This small molecule binds to this protein.
Small molecule (SMILES): O=C(O)c1ccc(-c2cc3cccnc3c(-c3cccc([N+](=O)[O-])c3)n2)cc1

Sequence of chain 1.B:
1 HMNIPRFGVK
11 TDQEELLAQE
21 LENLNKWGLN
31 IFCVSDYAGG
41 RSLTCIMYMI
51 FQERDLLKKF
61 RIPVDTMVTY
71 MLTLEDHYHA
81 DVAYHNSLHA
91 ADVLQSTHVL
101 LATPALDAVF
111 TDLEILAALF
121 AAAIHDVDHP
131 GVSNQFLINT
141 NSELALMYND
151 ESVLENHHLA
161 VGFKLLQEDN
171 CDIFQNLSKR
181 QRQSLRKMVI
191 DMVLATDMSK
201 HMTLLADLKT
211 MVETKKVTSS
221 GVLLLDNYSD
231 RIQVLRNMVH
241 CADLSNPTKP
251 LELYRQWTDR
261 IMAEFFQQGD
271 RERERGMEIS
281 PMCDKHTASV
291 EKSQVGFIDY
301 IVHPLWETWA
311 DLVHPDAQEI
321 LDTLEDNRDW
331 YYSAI

Binding-site contacts:
Ligand atom C18 contacts residue PHE297 of chain 1.B at 3.8 Å (hydrophobic).
Ligand atom O27 contacts residue PHE297 of chain 1.B at 3.9 Å.
Ligand atom O27 contacts residue SER293 of chain 1.B at 3.9 Å.
Ligand atom C12 contacts residue ILE261 of chain 1.B at 3.9 Å (hydrophobic).
Ligand atom C4 contacts residue MET198 of chain 1.B at 3.9 Å (hydrophobic).
Ligand atom N16 contacts residue PHE297 of chain 1.B at 3.6 Å.
Ligand atom C20 contacts residue GLN294 of chain 1.B at 3.9 Å.
Ligand atom N19 contacts residue PHE265 of chain 1.B at 3.8 Å.
Ligand atom C10 contacts residue ILE261 of chain 1.B at 3.9 Å (hydrophobic).
Ligand atom N19 contacts residue ILE261 of chain 1.B at 4.0 Å.
Ligand atom C24 contacts residue MET282 of chain 1.B at 3.5 Å (hydrophobic).
Ligand atom C22 contacts residue MET282 of chain 1.B at 3.6 Å (hydrophobic).
Ligand atom C17 contacts residue PHE297 of chain 1.B at 3.6 Å (hydrophobic).
Ligand atom N16 contacts residue ILE261 of chain 1.B at 3.8 Å.
Ligand atom C20 contacts residue PHE297 of chain 1.B at 3.9 Å (hydrophobic).
Ligand atom N16 contacts residue GLN294 of chain 1.B at 3.0 Å (h-bond).
Ligand atom C21 contacts residue PHE265 of chain 1.B at 3.8 Å (hydrophobic).
Ligand atom C13 contacts residue ASN246 of chain 1.B at 3.4 Å.
Ligand atom C22 contacts residue SER293 of chain 1.B at 3.9 Å.
Ligand atom C21 contacts residue GLN294 of chain 1.B at 2.9 Å.
Ligand atom C23 contacts residue MET282 of chain 1.B at 3.0 Å (hydrophobic).
Ligand atom C25 contacts residue PHE297 of chain 1.B at 3.4 Å (hydrophobic).
Ligand atom C23 contacts residue SER293 of chain 1.B at 3.6 Å.
Ligand atom O2 contacts residue MG1 of chain 1.H at 3.8 Å.
Ligand atom C8 contacts residue PHE265 of chain 1.B at 3.7 Å (hydrophobic).
Ligand atom C23 contacts residue PHE297 of chain 1.B at 3.9 Å (hydrophobic).
Ligand atom C5 contacts residue MET198 of chain 1.B at 3.9 Å (hydrophobic).
Ligand atom N26 contacts residue MET282 of chain 1.B at 3.7 Å.
Ligand atom C17 contacts residue ILE261 of chain 1.B at 3.9 Å (hydrophobic).
Ligand atom C24 contacts residue PHE297 of chain 1.B at 3.5 Å (hydrophobic).
Ligand atom N26 contacts residue PHE297 of chain 1.B at 3.4 Å.
Ligand atom C3 contacts residue MET198 of chain 1.B at 3.9 Å (hydrophobic).
Ligand atom C15 contacts residue ILE261 of chain 1.B at 3.9 Å (hydrophobic).
Ligand atom C11 contacts residue ILE261 of chain 1.B at 3.9 Å (hydrophobic).
Ligand atom C14 contacts residue ASN246 of chain 1.B at 3.4 Å.
Ligand atom O27 contacts residue MET282 of chain 1.B at 3.4 Å (h-bond).
Ligand atom O28 contacts residue PHE297 of chain 1.B at 3.0 Å.
Ligand atom C22 contacts residue GLN294 of chain 1.B at 3.0 Å.
Ligand atom C15 contacts residue GLN294 of chain 1.B at 3.4 Å.
Ligand atom C13 contacts residue TYR84 of chain 1.B at 3.6 Å (hydrophobic).